This protein binds this small molecule.
Small molecule (SMILES): CCCCCCCCCCCC[N+](C)(C)CCCS(=O)(=O)O

Sequence of chain 21.A:
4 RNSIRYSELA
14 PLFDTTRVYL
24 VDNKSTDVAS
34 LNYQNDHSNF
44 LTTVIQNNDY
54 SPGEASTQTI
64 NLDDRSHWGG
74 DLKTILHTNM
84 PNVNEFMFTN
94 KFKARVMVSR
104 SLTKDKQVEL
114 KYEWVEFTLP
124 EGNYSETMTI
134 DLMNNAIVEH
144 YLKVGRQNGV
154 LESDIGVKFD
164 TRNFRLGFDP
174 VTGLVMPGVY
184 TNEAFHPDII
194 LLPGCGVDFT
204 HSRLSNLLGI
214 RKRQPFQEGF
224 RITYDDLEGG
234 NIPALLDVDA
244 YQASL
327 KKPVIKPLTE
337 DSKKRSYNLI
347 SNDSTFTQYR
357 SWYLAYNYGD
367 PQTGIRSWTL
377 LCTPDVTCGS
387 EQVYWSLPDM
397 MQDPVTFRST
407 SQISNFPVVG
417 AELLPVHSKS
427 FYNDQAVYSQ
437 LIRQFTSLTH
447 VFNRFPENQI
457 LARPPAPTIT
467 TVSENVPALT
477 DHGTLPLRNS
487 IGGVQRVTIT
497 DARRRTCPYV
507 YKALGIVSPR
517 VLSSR

Binding-site contacts:
Ligand atom C1 contacts residue TRP374 of chain 21.A at 3.6 Å (hydrophobic).
Ligand atom C11 contacts residue C151 of chain 21.D at 3.5 Å.
Ligand atom O1S contacts residue GLY222 of chain 21.A at 2.3 Å (h-bond).
Ligand atom C3 contacts residue TRP374 of chain 21.A at 4.3 Å (hydrophobic).
Ligand atom C9 contacts residue C151 of chain 21.D at 3.4 Å.
Ligand atom C5 contacts residue C151 of chain 21.D at 4.0 Å.
Ligand atom S1 contacts residue ARG224 of chain 21.A at 4.3 Å.
Ligand atom O3S contacts residue PHE223 of chain 21.A at 3.9 Å.
Ligand atom C13 contacts residue C151 of chain 21.D at 4.5 Å.
Ligand atom C6 contacts residue C151 of chain 21.D at 4.2 Å.
Ligand atom O1S contacts residue LYS215 of chain 21.A at 2.7 Å (salt-bridge).
Ligand atom O2S contacts residue ARG224 of chain 21.A at 4.5 Å.
Ligand atom C16 contacts residue ASP229 of chain 21.A at 4.3 Å.
Ligand atom C7 contacts residue C151 of chain 21.D at 3.4 Å.
Ligand atom C8 contacts residue C151 of chain 21.D at 3.7 Å.
Ligand atom O2S contacts residue GLY222 of chain 21.A at 3.3 Å (h-bond).
Ligand atom O3S contacts residue TRP374 of chain 21.A at 3.3 Å.
Ligand atom S1 contacts residue LYS215 of chain 21.A at 4.1 Å.
Ligand atom O1S contacts residue PHE223 of chain 21.A at 4.5 Å.
Ligand atom O3S contacts residue ARG224 of chain 21.A at 2.9 Å (salt-bridge).
Ligand atom S1 contacts residue GLY222 of chain 21.A at 3.0 Å (h-bond).
Ligand atom C12 contacts residue C151 of chain 21.D at 3.4 Å.
Ligand atom C10 contacts residue C151 of chain 21.D at 3.4 Å.
Ligand atom O1S contacts residue TRP374 of chain 21.A at 4.3 Å.
Ligand atom O3S contacts residue GLY222 of chain 21.A at 2.9 Å (h-bond).
Ligand atom C2 contacts residue TRP374 of chain 21.A at 4.1 Å (hydrophobic).
Ligand atom S1 contacts residue TRP374 of chain 21.A at 4.0 Å.